Sequence of chain 1.F:
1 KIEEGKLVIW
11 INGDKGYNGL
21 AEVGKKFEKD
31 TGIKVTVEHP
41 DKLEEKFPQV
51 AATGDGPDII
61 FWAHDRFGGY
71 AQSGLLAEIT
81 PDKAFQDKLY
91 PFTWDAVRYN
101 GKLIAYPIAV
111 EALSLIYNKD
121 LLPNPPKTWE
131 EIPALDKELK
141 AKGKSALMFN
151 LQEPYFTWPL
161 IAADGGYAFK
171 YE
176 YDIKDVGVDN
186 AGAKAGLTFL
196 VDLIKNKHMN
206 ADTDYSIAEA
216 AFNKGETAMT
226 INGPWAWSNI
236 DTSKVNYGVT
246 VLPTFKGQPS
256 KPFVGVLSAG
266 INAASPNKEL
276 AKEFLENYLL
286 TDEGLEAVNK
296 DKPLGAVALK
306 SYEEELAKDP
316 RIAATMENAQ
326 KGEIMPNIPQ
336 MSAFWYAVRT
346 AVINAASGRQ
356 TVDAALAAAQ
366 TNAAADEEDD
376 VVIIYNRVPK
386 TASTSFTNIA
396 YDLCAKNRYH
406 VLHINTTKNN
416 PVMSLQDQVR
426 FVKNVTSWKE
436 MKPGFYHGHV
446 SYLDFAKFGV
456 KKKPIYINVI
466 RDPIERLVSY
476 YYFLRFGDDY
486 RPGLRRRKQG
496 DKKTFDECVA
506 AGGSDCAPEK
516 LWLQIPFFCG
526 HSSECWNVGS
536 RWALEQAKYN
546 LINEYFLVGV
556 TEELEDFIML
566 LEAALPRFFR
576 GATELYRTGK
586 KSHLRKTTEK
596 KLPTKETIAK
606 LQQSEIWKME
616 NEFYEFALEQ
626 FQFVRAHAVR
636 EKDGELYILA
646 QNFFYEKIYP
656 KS

Binding-site contacts:
Ligand atom N6 contacts residue SER587 of chain 1.F at 3.0 Å (h-bond).
Ligand atom O3' contacts residue ARG466 of chain 1.F at 3.3 Å (salt-bridge).
Ligand atom C3' contacts residue ARG590 of chain 1.F at 3.5 Å.
Ligand atom O1P contacts residue SER474 of chain 1.F at 2.5 Å (h-bond).
Ligand atom N3 contacts residue THR556 of chain 1.F at 3.4 Å.
Ligand atom O2P contacts residue LYS591 of chain 1.F at 3.6 Å.
Ligand atom O2P contacts residue THR592 of chain 1.F at 3.1 Å (h-bond).
Ligand atom O5' contacts residue ALA387 of chain 1.F at 3.2 Å (h-bond).
Ligand atom O5P contacts residue LYS385 of chain 1.F at 3.2 Å (salt-bridge).
Ligand atom O3' contacts residue SER474 of chain 1.F at 3.7 Å.
Ligand atom C5 contacts residue ALA387 of chain 1.F at 3.5 Å (hydrophobic).
Ligand atom O4P contacts residue THR389 of chain 1.F at 3.0 Å (h-bond).
Ligand atom P2 contacts residue SER388 of chain 1.F at 3.7 Å.
Ligand atom O5' contacts residue LYS385 of chain 1.F at 3.2 Å.
Ligand atom N7 contacts residue SER587 of chain 1.F at 3.5 Å (h-bond).
Ligand atom N6 contacts residue HIS588 of chain 1.F at 3.6 Å.
Ligand atom C8 contacts residue SER390 of chain 1.F at 3.1 Å.
Ligand atom O3P contacts residue ARG466 of chain 1.F at 3.0 Å (salt-bridge).
Ligand atom C5' contacts residue ARG590 of chain 1.F at 3.5 Å.
Ligand atom P2 contacts residue LYS385 of chain 1.F at 3.7 Å.
Ligand atom C4 contacts residue ALA387 of chain 1.F at 3.5 Å (hydrophobic).
Ligand atom O6P contacts residue LYS385 of chain 1.F at 3.5 Å (salt-bridge).
Ligand atom O3P contacts residue LYS595 of chain 1.F at 3.0 Å (salt-bridge).
Ligand atom C6 contacts residue HIS588 of chain 1.F at 3.6 Å.
Ligand atom O1P contacts residue LYS595 of chain 1.F at 3.5 Å.
Ligand atom O5P contacts residue ALA387 of chain 1.F at 3.5 Å (h-bond).
Ligand atom O5' contacts residue THR386 of chain 1.F at 3.4 Å (h-bond).
Ligand atom O1P contacts residue THR592 of chain 1.F at 2.6 Å (h-bond).
Ligand atom O5P contacts residue SER388 of chain 1.F at 2.6 Å (h-bond).
Ligand atom O4P contacts residue SER388 of chain 1.F at 3.4 Å (h-bond).
Ligand atom N6 contacts residue TYR581 of chain 1.F at 3.1 Å (h-bond).
Ligand atom O4' contacts residue ALA387 of chain 1.F at 3.2 Å (h-bond).
Ligand atom C2 contacts residue THR556 of chain 1.F at 3.5 Å.
Ligand atom O6P contacts residue ARG590 of chain 1.F at 3.1 Å.
Ligand atom P1 contacts residue SER474 of chain 1.F at 3.5 Å.
Ligand atom N7 contacts residue HIS588 of chain 1.F at 3.5 Å.
Ligand atom C8 contacts residue LEU589 of chain 1.F at 3.3 Å (hydrophobic).
Ligand atom N9 contacts residue ALA387 of chain 1.F at 3.6 Å.
Ligand atom O5P contacts residue THR386 of chain 1.F at 3.2 Å (h-bond).
Ligand atom N7 contacts residue SER390 of chain 1.F at 2.8 Å (h-bond).

A protein and the small-molecule ligand that binds it are described below.
Small molecule (SMILES): Nc1ncnc2c1ncn2[C@@H]1O[C@H](COP(=O)(O)O)[C@@H](OP(=O)(O)O)[C@H]1O